Binding-site contacts:
Ligand atom O7 contacts residue TYR205 of chain 1.D at 3.9 Å.
Ligand atom C2 contacts residue ASN140 of chain 1.D at 2.5 Å.
Ligand atom C6 contacts residue TYR205 of chain 1.D at 4.1 Å (hydrophobic).
Ligand atom C7 contacts residue TYR205 of chain 1.D at 4.1 Å (hydrophobic).
Ligand atom C4 contacts residue ASN140 of chain 1.D at 4.2 Å.
Ligand atom C7 contacts residue GLN187 of chain 1.D at 4.3 Å.
Ligand atom C5 contacts residue ASN140 of chain 1.D at 3.7 Å.
Ligand atom C2 contacts residue GLN187 of chain 1.D at 4.4 Å.
Ligand atom N2 contacts residue ASN140 of chain 1.D at 2.9 Å (h-bond).
Ligand atom C8 contacts residue GLU183 of chain 1.D at 4.1 Å.
Ligand atom O7 contacts residue GLN187 of chain 1.D at 3.3 Å (h-bond).
Ligand atom C7 contacts residue ASN140 of chain 1.D at 3.9 Å.
Ligand atom O4 contacts residue TYR205 of chain 1.D at 4.4 Å.
Ligand atom N2 contacts residue ILE207 of chain 1.D at 4.3 Å.
Ligand atom O6 contacts residue ASN140 of chain 1.D at 4.5 Å.
Ligand atom C8 contacts residue TYR205 of chain 1.D at 4.1 Å (hydrophobic).
Ligand atom O7 contacts residue ASN140 of chain 1.D at 4.4 Å.
Ligand atom O6 contacts residue PHE185 of chain 1.D at 4.4 Å.
Ligand atom C8 contacts residue ILE207 of chain 1.D at 3.7 Å (hydrophobic).
Ligand atom C1 contacts residue ASN140 of chain 1.D at 1.4 Å.
Ligand atom O5 contacts residue TYR205 of chain 1.D at 4.0 Å.
Ligand atom O5 contacts residue ASN140 of chain 1.D at 2.4 Å (h-bond).
Ligand atom C5 contacts residue TYR205 of chain 1.D at 3.6 Å (hydrophobic).
Ligand atom C3 contacts residue ASN140 of chain 1.D at 3.8 Å.
Ligand atom C1 contacts residue TYR205 of chain 1.D at 3.9 Å (hydrophobic).

Sequence of chain 1.D:
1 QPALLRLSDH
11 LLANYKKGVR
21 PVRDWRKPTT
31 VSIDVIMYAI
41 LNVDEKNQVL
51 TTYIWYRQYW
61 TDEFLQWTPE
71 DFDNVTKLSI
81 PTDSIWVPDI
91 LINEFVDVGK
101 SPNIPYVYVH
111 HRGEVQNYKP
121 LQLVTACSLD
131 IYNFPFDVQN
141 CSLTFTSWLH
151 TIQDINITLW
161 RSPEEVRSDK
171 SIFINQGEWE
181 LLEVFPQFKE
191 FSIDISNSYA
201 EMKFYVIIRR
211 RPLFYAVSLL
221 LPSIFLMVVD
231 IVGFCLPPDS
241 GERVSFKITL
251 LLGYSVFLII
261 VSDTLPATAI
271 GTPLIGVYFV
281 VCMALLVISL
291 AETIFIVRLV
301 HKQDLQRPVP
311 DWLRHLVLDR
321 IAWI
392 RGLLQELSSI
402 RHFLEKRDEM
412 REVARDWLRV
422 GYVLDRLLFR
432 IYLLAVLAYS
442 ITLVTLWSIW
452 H

This small molecule binds to this protein.
Small molecule (SMILES): CC(=O)N[C@H]1[C@H](O[C@H]2[C@H](O)[C@@H](NC(C)=O)CO[C@@H]2CO)O[C@H](CO)[C@@H](O)[C@@H]1O